Sequence of chain 1.C:
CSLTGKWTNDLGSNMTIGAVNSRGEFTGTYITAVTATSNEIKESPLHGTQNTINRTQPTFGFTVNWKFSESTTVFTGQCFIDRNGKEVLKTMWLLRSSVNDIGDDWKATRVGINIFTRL

Sequence of chain 1.A:
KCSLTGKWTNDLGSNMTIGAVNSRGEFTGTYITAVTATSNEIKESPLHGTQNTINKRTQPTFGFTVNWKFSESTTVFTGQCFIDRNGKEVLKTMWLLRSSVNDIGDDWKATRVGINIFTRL

This small molecule binds to this protein.
Small molecule (SMILES): CC1(C)CC(NC(=O)CCCCC[C@@H]2SC[C@@H]3NC(=O)N[C@@H]32)CC(C)(C)N1O

Binding-site contacts:
Ligand atom O20 contacts residue SER40 of chain 1.A at 2.7 Å (h-bond).
Ligand atom C07 contacts residue THR64 of chain 1.A at 3.8 Å.
Ligand atom N21 contacts residue VAL61 of chain 1.A at 3.4 Å.
Ligand atom O08 contacts residue THR62 of chain 1.A at 2.6 Å (h-bond).
Ligand atom C10 contacts residue THR62 of chain 1.A at 3.6 Å.
Ligand atom C25 contacts residue ALA63 of chain 1.A at 3.7 Å (hydrophobic).
Ligand atom C26 contacts residue SER125 of chain 1.A at 3.2 Å.
Ligand atom C12 contacts residue TRP94 of chain 1.A at 3.6 Å (hydrophobic).
Ligand atom S15 contacts residue THR101 of chain 1.A at 3.7 Å.
Ligand atom C13 contacts residue VAL61 of chain 1.A at 3.7 Å (hydrophobic).
Ligand atom C19 contacts residue ASN142 of chain 1.A at 3.7 Å.
Ligand atom C26 contacts residue ARG138 of chain 1.A at 3.2 Å.
Ligand atom C07 contacts residue THR62 of chain 1.A at 3.6 Å.
Ligand atom C19 contacts residue TYR57 of chain 1.A at 3.5 Å (hydrophobic).
Ligand atom O28 contacts residue ALA63 of chain 1.A at 3.0 Å.
Ligand atom O08 contacts residue ALA63 of chain 1.A at 2.8 Å (h-bond).
Ligand atom O20 contacts residue ASN36 of chain 1.A at 3.0 Å (h-bond).
Ligand atom C13 contacts residue THR59 of chain 1.A at 3.4 Å.
Ligand atom C25 contacts residue ARG138 of chain 1.A at 3.6 Å.
Ligand atom O20 contacts residue TYR57 of chain 1.A at 2.9 Å (h-bond).
Ligand atom C14 contacts residue TRP134 of chain 1.C at 3.5 Å (hydrophobic).
Ligand atom C03 contacts residue SER125 of chain 1.A at 3.5 Å.
Ligand atom N18 contacts residue ASN142 of chain 1.A at 2.5 Å (h-bond).
Ligand atom N21 contacts residue THR59 of chain 1.A at 3.2 Å (h-bond).
Ligand atom C09 contacts residue SER97 of chain 1.A at 3.6 Å.
Ligand atom C17 contacts residue ASN142 of chain 1.A at 3.5 Å.
Ligand atom N06 contacts residue SER99 of chain 1.A at 3.2 Å (h-bond).
Ligand atom C10 contacts residue PHE96 of chain 1.A at 3.5 Å (hydrophobic).
Ligand atom C26 contacts residue LEU123 of chain 1.A at 3.6 Å (hydrophobic).
Ligand atom C17 contacts residue TRP121 of chain 1.A at 3.5 Å (hydrophobic).
Ligand atom C04 contacts residue SER99 of chain 1.A at 3.7 Å.
Ligand atom C23 contacts residue LEU123 of chain 1.A at 3.6 Å (hydrophobic).
Ligand atom N06 contacts residue SER97 of chain 1.A at 3.6 Å (h-bond).
Ligand atom C22 contacts residue TRP134 of chain 1.C at 3.6 Å (hydrophobic).
Ligand atom C16 contacts residue TRP121 of chain 1.A at 3.5 Å (hydrophobic).
Ligand atom C19 contacts residue SER40 of chain 1.A at 3.6 Å.
Ligand atom C09 contacts residue PHE96 of chain 1.A at 3.6 Å (hydrophobic).
Ligand atom O08 contacts residue THR64 of chain 1.A at 3.5 Å (h-bond).
Ligand atom C11 contacts residue TRP94 of chain 1.A at 3.4 Å (hydrophobic).
Ligand atom C04 contacts residue SER97 of chain 1.A at 3.8 Å.